Binding-site contacts:
Ligand atom O5 contacts residue LYS248 of chain 6.A at 4.1 Å.
Ligand atom O5 contacts residue ASN241 of chain 6.A at 2.5 Å (h-bond).
Ligand atom C6 contacts residue LYS248 of chain 6.A at 4.5 Å.
Ligand atom C3 contacts residue ASN241 of chain 6.A at 3.8 Å.
Ligand atom C2 contacts residue ASN241 of chain 6.A at 2.5 Å.
Ligand atom C5 contacts residue ASN241 of chain 6.A at 3.8 Å.
Ligand atom O2 contacts residue PRO281 of chain 6.A at 3.8 Å.
Ligand atom O3 contacts residue VAL280 of chain 6.A at 4.1 Å.
Ligand atom C6 contacts residue LYS248 of chain 6.A at 4.2 Å.
Ligand atom O3 contacts residue PRO281 of chain 6.A at 3.7 Å.
Ligand atom C8 contacts residue ASN241 of chain 6.A at 4.2 Å.
Ligand atom O3 contacts residue PHE278 of chain 6.A at 3.2 Å (h-bond).
Ligand atom O4 contacts residue PHE278 of chain 6.A at 3.6 Å (h-bond).
Ligand atom O5 contacts residue ASN245 of chain 6.A at 4.0 Å.
Ligand atom O6 contacts residue ASN245 of chain 6.A at 3.9 Å.
Ligand atom C4 contacts residue ASN241 of chain 6.A at 4.3 Å.
Ligand atom O5 contacts residue ASN245 of chain 6.A at 2.8 Å (h-bond).
Ligand atom C1 contacts residue ASN241 of chain 6.A at 1.5 Å.
Ligand atom C6 contacts residue ASN245 of chain 6.A at 3.4 Å.
Ligand atom N2 contacts residue ASN241 of chain 6.A at 2.9 Å (h-bond).
Ligand atom C6 contacts residue ASN245 of chain 6.A at 3.9 Å.
Ligand atom C5 contacts residue ASN245 of chain 6.A at 3.6 Å.
Ligand atom C3 contacts residue PRO281 of chain 6.A at 4.4 Å (hydrophobic).
Ligand atom C5 contacts residue ASN245 of chain 6.A at 3.9 Å.
Ligand atom C6 contacts residue LEU249 of chain 6.A at 4.1 Å (hydrophobic).
Ligand atom C5 contacts residue PHE278 of chain 6.A at 4.5 Å (hydrophobic).
Ligand atom O7 contacts residue ASN241 of chain 6.A at 3.2 Å (h-bond).
Ligand atom C4 contacts residue PHE278 of chain 6.A at 3.2 Å (hydrophobic).
Ligand atom C1 contacts residue ASN245 of chain 6.A at 3.5 Å.
Ligand atom C7 contacts residue ASN241 of chain 6.A at 3.4 Å.
Ligand atom C3 contacts residue PHE278 of chain 6.A at 3.6 Å (hydrophobic).

The protein below binds the small molecule below.
Small molecule (SMILES): CC(=O)N[C@H]1CO[C@H](CO[C@@H]2O[C@@H](C)[C@@H](O)[C@@H](O)[C@@H]2O)[C@@H](O)[C@@H]1O

Sequence of chain 6.A:
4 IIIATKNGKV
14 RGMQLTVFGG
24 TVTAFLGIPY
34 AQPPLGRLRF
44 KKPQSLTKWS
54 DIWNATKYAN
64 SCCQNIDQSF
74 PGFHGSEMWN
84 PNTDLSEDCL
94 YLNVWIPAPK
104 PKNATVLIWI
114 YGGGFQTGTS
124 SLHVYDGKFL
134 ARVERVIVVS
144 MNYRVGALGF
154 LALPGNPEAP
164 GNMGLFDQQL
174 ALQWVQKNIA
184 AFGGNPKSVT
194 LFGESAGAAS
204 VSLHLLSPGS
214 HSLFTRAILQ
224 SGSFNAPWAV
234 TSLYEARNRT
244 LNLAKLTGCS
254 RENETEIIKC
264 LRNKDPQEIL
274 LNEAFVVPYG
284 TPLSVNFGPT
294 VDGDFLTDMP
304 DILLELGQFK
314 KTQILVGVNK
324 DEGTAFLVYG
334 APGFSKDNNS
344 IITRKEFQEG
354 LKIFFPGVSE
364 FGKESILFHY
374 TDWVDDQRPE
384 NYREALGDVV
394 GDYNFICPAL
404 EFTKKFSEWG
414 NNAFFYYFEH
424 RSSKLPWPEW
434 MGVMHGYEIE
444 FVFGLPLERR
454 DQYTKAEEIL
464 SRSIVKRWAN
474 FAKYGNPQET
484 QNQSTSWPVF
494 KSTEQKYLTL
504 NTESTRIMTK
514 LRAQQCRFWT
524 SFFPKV